Sequence of chain 3.A:
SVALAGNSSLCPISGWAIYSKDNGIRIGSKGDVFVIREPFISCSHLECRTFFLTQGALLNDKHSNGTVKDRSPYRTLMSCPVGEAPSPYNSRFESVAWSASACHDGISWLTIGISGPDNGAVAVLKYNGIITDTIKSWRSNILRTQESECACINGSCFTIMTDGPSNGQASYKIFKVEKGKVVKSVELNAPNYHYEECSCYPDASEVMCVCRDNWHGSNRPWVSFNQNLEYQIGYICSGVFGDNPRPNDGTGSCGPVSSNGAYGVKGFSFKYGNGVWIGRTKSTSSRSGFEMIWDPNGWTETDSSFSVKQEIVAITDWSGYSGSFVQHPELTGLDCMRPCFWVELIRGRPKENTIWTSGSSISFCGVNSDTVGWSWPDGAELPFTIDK

Binding-site contacts:
Ligand atom O7 contacts residue ASN74 of chain 3.A at 4.3 Å.
Ligand atom O7 contacts residue ILE364 of chain 3.A at 4.2 Å.
Ligand atom C5 contacts residue THR76 of chain 3.A at 2.9 Å.
Ligand atom C7 contacts residue ASN74 of chain 3.A at 3.4 Å.
Ligand atom C5 contacts residue ASN74 of chain 3.A at 3.7 Å.
Ligand atom C6 contacts residue THR76 of chain 3.A at 3.4 Å.
Ligand atom C8 contacts residue ILE364 of chain 3.A at 4.0 Å (hydrophobic).
Ligand atom O5 contacts residue THR76 of chain 3.A at 3.1 Å (h-bond).
Ligand atom N2 contacts residue ASN74 of chain 3.A at 2.8 Å (h-bond).
Ligand atom C1 contacts residue ASN74 of chain 3.A at 1.5 Å.
Ligand atom C3 contacts residue ASN74 of chain 3.A at 3.8 Å.
Ligand atom C8 contacts residue ASN74 of chain 3.A at 3.8 Å.
Ligand atom O5 contacts residue THR76 of chain 3.A at 4.2 Å.
Ligand atom C1 contacts residue THR76 of chain 3.A at 3.8 Å.
Ligand atom C7 contacts residue ILE364 of chain 3.A at 4.5 Å (hydrophobic).
Ligand atom C2 contacts residue ASN74 of chain 3.A at 2.4 Å.
Ligand atom O3 contacts residue GLU390 of chain 1.A at 4.3 Å.
Ligand atom C4 contacts residue ASN74 of chain 3.A at 4.3 Å.
Ligand atom O5 contacts residue ASN74 of chain 3.A at 2.4 Å (h-bond).
Ligand atom C5 contacts residue THR76 of chain 3.A at 4.2 Å.
Ligand atom C4 contacts residue THR76 of chain 3.A at 4.3 Å.
Ligand atom O6 contacts residue THR76 of chain 3.A at 4.0 Å.
Ligand atom C6 contacts residue THR76 of chain 3.A at 3.7 Å.

Sequence of chain 1.A:
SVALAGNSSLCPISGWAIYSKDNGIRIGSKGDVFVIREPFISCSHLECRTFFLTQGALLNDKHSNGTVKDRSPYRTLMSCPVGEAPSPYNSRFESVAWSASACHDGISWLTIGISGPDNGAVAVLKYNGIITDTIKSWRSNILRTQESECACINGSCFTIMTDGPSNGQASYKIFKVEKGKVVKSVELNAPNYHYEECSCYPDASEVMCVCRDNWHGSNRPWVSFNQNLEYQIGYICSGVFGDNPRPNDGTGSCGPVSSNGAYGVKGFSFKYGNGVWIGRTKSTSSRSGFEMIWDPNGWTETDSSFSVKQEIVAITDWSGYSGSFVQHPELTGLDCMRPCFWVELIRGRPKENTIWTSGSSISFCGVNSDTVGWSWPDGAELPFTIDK

This small molecule binds to this protein.
Small molecule (SMILES): CC(=O)N[C@H]1CO[C@H]([C@@H]2O[C@@]23O[C@@H](C)[C@@H](O)[C@@H](O)[C@@H]3O)[C@@H](O)[C@@H]1O